The small molecule below binds the protein below.
Small molecule (SMILES): Cc1onc(O)c1C[C@H](N)C(=O)O

Binding-site contacts:
Ligand atom N contacts residue GLU193 of chain 1.B at 2.7 Å (salt-bridge).
Ligand atom CA contacts residue THR91 of chain 1.B at 3.5 Å.
Ligand atom OE1 contacts residue THR143 of chain 1.B at 2.7 Å (h-bond).
Ligand atom C contacts residue ARG96 of chain 1.B at 3.5 Å.
Ligand atom CG contacts residue GLU193 of chain 1.B at 3.4 Å.
Ligand atom CB contacts residue TYR61 of chain 1.B at 3.7 Å (hydrophobic).
Ligand atom OT2 contacts residue PRO89 of chain 1.B at 3.8 Å.
Ligand atom OT1 contacts residue ARG96 of chain 1.B at 3.0 Å (salt-bridge).
Ligand atom OT2 contacts residue TYR61 of chain 1.B at 3.7 Å.
Ligand atom OE2 contacts residue MET196 of chain 1.B at 3.5 Å.
Ligand atom OT1 contacts residue TYR61 of chain 1.B at 3.4 Å.
Ligand atom CA contacts residue GLU193 of chain 1.B at 3.4 Å.
Ligand atom OT1 contacts residue GLY141 of chain 1.B at 3.1 Å.
Ligand atom CE2 contacts residue TYR61 of chain 1.B at 3.4 Å (hydrophobic).
Ligand atom CD2 contacts residue TYR220 of chain 1.B at 4.2 Å (hydrophobic).
Ligand atom CA contacts residue SER142 of chain 1.B at 3.4 Å.
Ligand atom CE2 contacts residue PRO89 of chain 1.B at 4.0 Å (hydrophobic).
Ligand atom C contacts residue THR91 of chain 1.B at 3.8 Å.
Ligand atom CB contacts residue GLU193 of chain 1.B at 4.0 Å.
Ligand atom CD2 contacts residue GLU193 of chain 1.B at 3.2 Å.
Ligand atom N contacts residue PRO89 of chain 1.B at 2.9 Å (h-bond).
Ligand atom OT2 contacts residue THR91 of chain 1.B at 3.0 Å (h-bond).
Ligand atom CD1 contacts residue GLU193 of chain 1.B at 3.7 Å.
Ligand atom NE1 contacts residue LEU192 of chain 1.B at 3.7 Å.
Ligand atom CE2 contacts residue MET196 of chain 1.B at 3.8 Å (hydrophobic).
Ligand atom CE2 contacts residue GLU193 of chain 1.B at 3.6 Å.
Ligand atom OE2 contacts residue GLU193 of chain 1.B at 3.4 Å (salt-bridge).
Ligand atom N contacts residue TYR220 of chain 1.B at 3.5 Å.
Ligand atom OT1 contacts residue SER142 of chain 1.B at 2.9 Å (h-bond).
Ligand atom C contacts residue TYR61 of chain 1.B at 3.7 Å (hydrophobic).
Ligand atom C contacts residue SER142 of chain 1.B at 3.3 Å.
Ligand atom OT2 contacts residue ARG96 of chain 1.B at 2.8 Å (salt-bridge).
Ligand atom CD1 contacts residue THR143 of chain 1.B at 3.7 Å.
Ligand atom CA contacts residue PRO89 of chain 1.B at 4.0 Å (hydrophobic).
Ligand atom OT2 contacts residue LEU90 of chain 1.B at 3.7 Å.
Ligand atom NE1 contacts residue GLU193 of chain 1.B at 3.0 Å (salt-bridge).
Ligand atom OE1 contacts residue GLU193 of chain 1.B at 4.2 Å.
Ligand atom CE2 contacts residue TYR220 of chain 1.B at 3.6 Å (hydrophobic).
Ligand atom OT2 contacts residue SER142 of chain 1.B at 3.8 Å.
Ligand atom N contacts residue THR91 of chain 1.B at 2.8 Å (h-bond).

Sequence of chain 1.B:
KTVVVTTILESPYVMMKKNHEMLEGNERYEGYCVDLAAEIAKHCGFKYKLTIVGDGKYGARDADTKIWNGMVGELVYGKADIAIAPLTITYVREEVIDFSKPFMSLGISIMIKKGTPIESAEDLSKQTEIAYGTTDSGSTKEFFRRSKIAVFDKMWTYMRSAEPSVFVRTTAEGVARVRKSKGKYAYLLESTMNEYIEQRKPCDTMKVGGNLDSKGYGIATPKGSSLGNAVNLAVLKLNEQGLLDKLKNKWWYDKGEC